Sequence of chain 1.B:
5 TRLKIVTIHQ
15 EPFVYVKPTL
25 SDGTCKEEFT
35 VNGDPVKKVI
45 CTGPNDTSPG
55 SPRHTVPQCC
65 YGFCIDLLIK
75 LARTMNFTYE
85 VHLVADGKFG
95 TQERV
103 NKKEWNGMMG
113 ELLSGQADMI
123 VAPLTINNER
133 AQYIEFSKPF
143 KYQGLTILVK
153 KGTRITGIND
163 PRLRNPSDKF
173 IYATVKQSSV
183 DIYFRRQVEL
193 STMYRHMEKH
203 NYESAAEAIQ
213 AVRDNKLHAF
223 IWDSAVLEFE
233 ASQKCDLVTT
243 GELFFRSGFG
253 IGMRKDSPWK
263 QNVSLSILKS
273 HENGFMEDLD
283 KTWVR

Binding-site contacts:
Ligand atom OXT contacts residue LEU126 of chain 1.B at 3.5 Å.
Ligand atom O contacts residue PHE93 of chain 1.B at 3.0 Å.
Ligand atom OXT contacts residue PRO125 of chain 1.B at 3.7 Å.
Ligand atom O contacts residue ARG132 of chain 1.B at 2.8 Å (salt-bridge).
Ligand atom OXT contacts residue THR127 of chain 1.B at 2.8 Å (h-bond).
Ligand atom C contacts residue THR127 of chain 1.B at 3.9 Å.
Ligand atom OXT contacts residue ARG132 of chain 1.B at 2.8 Å (salt-bridge).
Ligand atom CA contacts residue TRP224 of chain 1.B at 3.9 Å (hydrophobic).
Ligand atom C contacts residue PHE93 of chain 1.B at 3.4 Å (hydrophobic).
Ligand atom CA contacts residue ASP225 of chain 1.B at 3.5 Å.
Ligand atom O contacts residue SER181 of chain 1.B at 2.9 Å (h-bond).
Ligand atom N contacts residue PRO125 of chain 1.B at 2.8 Å (h-bond).
Ligand atom CA contacts residue SER181 of chain 1.B at 3.4 Å.
Ligand atom O contacts residue SER180 of chain 1.B at 3.5 Å.
Ligand atom N contacts residue PHE251 of chain 1.B at 3.7 Å.
Ligand atom OXT contacts residue PHE93 of chain 1.B at 3.6 Å.
Ligand atom CA contacts residue PHE93 of chain 1.B at 3.8 Å (hydrophobic).
Ligand atom C contacts residue ARG132 of chain 1.B at 3.5 Å.
Ligand atom C contacts residue PRO125 of chain 1.B at 4.1 Å (hydrophobic).
Ligand atom CA contacts residue PRO125 of chain 1.B at 3.8 Å (hydrophobic).
Ligand atom OXT contacts residue SER181 of chain 1.B at 3.7 Å.
Ligand atom N contacts residue THR127 of chain 1.B at 3.0 Å (h-bond).
Ligand atom CA contacts residue THR127 of chain 1.B at 3.8 Å.
Ligand atom N contacts residue ASP225 of chain 1.B at 2.8 Å (salt-bridge).
Ligand atom N contacts residue SER181 of chain 1.B at 4.0 Å.
Ligand atom C contacts residue SER181 of chain 1.B at 3.3 Å.
Ligand atom N contacts residue PHE93 of chain 1.B at 4.0 Å.

A protein and the small-molecule ligand that binds it are described below.
Small molecule (SMILES): NCC(=O)O